Sequence of chain 1.F:
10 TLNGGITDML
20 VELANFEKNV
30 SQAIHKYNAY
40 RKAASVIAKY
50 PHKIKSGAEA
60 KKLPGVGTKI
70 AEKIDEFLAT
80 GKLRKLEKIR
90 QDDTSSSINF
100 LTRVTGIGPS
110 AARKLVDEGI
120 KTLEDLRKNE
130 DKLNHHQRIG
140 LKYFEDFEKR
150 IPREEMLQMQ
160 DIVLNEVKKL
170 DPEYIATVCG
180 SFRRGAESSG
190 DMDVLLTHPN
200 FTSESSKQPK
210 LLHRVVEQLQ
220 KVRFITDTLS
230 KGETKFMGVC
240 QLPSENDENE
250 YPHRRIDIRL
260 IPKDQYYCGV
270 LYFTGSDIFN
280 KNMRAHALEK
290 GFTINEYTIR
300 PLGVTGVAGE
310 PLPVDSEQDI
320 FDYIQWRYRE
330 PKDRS

This protein binds this small molecule.
Small molecule (SMILES): Cc1cn([C@H]2C[C@H](O)[C@@H](CO[P](=O)(O)O[P](=O)(O)CP(=O)(O)O)O2)c(=O)[nH]c1=O

Binding-site contacts:
Ligand atom O1A contacts residue ASP190 of chain 1.F at 2.5 Å (salt-bridge).
Ligand atom PB contacts residue CR1 of chain 1.I at 2.9 Å.
Ligand atom O1A contacts residue DC7 of chain 1.D at 2.7 Å (h-bond).
Ligand atom O2 contacts residue DA4 of chain 1.C at 2.9 Å (h-bond).
Ligand atom O2B contacts residue GLY179 of chain 1.F at 3.0 Å.
Ligand atom C2 contacts residue DA4 of chain 1.C at 3.2 Å.
Ligand atom PG contacts residue CR1 of chain 1.I at 2.9 Å.
Ligand atom O1A contacts residue CR1 of chain 1.I at 2.1 Å.
Ligand atom PA contacts residue CR1 of chain 1.I at 3.1 Å.
Ligand atom O2B contacts residue ASP192 of chain 1.F at 2.9 Å (salt-bridge).
Ligand atom O4 contacts residue DC7 of chain 1.D at 3.1 Å.
Ligand atom O5' contacts residue DC7 of chain 1.D at 3.1 Å (h-bond).
Ligand atom O2 contacts residue DG5 of chain 1.C at 3.5 Å (h-bond).
Ligand atom O3' contacts residue THR273 of chain 1.F at 3.5 Å (h-bond).
Ligand atom PG contacts residue ASP190 of chain 1.F at 3.4 Å.
Ligand atom PA contacts residue ASP190 of chain 1.F at 3.5 Å.
Ligand atom C4 contacts residue DA4 of chain 1.C at 3.4 Å.
Ligand atom O1G contacts residue CR1 of chain 1.I at 2.2 Å.
Ligand atom PG contacts residue GLY189 of chain 1.F at 3.3 Å.
Ligand atom O1A contacts residue ASP192 of chain 1.F at 2.5 Å (salt-bridge).
Ligand atom O1G contacts residue ASP190 of chain 1.F at 2.2 Å (salt-bridge).
Ligand atom O2G contacts residue SER180 of chain 1.F at 3.4 Å (h-bond).
Ligand atom N3 contacts residue DA4 of chain 1.C at 2.7 Å (h-bond).
Ligand atom O2 contacts residue TYR271 of chain 1.F at 3.2 Å.
Ligand atom CC contacts residue CR1 of chain 1.I at 3.5 Å.
Ligand atom O4 contacts residue DA4 of chain 1.C at 2.9 Å (h-bond).
Ligand atom CC contacts residue ARG183 of chain 1.F at 3.5 Å.
Ligand atom O1B contacts residue ARG183 of chain 1.F at 3.2 Å (salt-bridge).
Ligand atom PA contacts residue DC7 of chain 1.D at 2.9 Å.
Ligand atom O3A contacts residue CR1 of chain 1.I at 3.0 Å.
Ligand atom O2B contacts residue CR1 of chain 1.I at 2.5 Å.
Ligand atom O2G contacts residue ASP190 of chain 1.F at 3.2 Å (salt-bridge).
Ligand atom C5' contacts residue DC7 of chain 1.D at 3.1 Å.
Ligand atom C5 contacts residue ASP276 of chain 1.F at 3.3 Å.
Ligand atom O3G contacts residue GLY189 of chain 1.F at 3.3 Å.
Ligand atom O2A contacts residue DC7 of chain 1.D at 2.9 Å (h-bond).
Ligand atom C5' contacts residue ASP192 of chain 1.F at 3.5 Å.
Ligand atom O2G contacts residue GLY189 of chain 1.F at 2.8 Å (h-bond).
Ligand atom O2G contacts residue CR1 of chain 1.I at 2.6 Å.
Ligand atom C4 contacts residue ASP276 of chain 1.F at 3.5 Å.